The small molecule below binds the protein below.
Small molecule (SMILES): Nc1ccn([C@H]2CC[C@@H](COP(=O)(O)O)O2)c(=O)n1

Sequence of chain 1.J:
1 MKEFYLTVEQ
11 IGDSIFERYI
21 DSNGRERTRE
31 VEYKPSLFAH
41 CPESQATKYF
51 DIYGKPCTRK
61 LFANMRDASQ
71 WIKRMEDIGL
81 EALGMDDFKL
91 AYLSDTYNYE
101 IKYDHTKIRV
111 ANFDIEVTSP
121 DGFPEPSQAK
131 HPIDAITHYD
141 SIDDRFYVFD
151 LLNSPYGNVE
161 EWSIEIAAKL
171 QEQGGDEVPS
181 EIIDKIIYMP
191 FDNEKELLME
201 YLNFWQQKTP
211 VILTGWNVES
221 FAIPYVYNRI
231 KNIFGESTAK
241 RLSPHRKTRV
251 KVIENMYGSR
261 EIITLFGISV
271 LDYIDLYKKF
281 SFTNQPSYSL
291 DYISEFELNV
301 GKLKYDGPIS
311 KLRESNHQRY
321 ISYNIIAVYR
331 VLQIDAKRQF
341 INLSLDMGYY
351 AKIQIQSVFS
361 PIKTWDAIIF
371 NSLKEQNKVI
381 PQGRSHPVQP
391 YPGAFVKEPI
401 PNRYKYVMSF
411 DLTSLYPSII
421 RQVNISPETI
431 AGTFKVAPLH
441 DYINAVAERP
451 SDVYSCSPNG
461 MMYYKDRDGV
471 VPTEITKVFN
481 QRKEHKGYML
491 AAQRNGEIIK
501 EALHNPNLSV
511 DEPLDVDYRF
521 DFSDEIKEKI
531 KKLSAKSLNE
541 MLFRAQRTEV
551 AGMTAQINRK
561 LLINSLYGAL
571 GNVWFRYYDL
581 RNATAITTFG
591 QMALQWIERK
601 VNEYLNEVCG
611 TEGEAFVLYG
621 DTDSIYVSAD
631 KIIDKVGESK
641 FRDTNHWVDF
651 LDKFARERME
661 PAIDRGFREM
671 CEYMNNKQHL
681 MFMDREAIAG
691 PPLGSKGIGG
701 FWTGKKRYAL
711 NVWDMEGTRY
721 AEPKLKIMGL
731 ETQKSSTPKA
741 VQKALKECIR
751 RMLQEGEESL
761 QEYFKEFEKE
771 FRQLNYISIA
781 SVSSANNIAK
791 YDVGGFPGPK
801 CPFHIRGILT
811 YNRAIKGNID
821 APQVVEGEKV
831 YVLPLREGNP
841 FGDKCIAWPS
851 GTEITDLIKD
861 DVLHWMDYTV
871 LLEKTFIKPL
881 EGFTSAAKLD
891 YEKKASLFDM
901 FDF

Binding-site contacts:
Ligand atom C3' contacts residue CA1 of chain 1.DA at 4.4 Å.
Ligand atom C1' contacts residue DGP1 of chain 1.O at 4.3 Å.
Ligand atom C2' contacts residue THR622 of chain 1.J at 3.9 Å.
Ligand atom N3 contacts residue DGP1 of chain 1.O at 4.1 Å.
Ligand atom O4' contacts residue ASP621 of chain 1.J at 4.5 Å.
Ligand atom OP1 contacts residue TYR626 of chain 1.J at 4.2 Å.
Ligand atom C3' contacts residue DGP1 of chain 1.O at 3.6 Å.
Ligand atom C5' contacts residue ASP623 of chain 1.J at 4.2 Å.
Ligand atom C2 contacts residue DGP1 of chain 1.O at 4.1 Å.
Ligand atom P contacts residue MET728 of chain 1.J at 4.4 Å.
Ligand atom OP2 contacts residue TYR708 of chain 1.J at 4.4 Å.
Ligand atom C4' contacts residue ASP621 of chain 1.J at 4.2 Å.
Ligand atom C3' contacts residue THR622 of chain 1.J at 4.2 Å.
Ligand atom O2 contacts residue DGP1 of chain 1.O at 3.8 Å.
Ligand atom N1 contacts residue DGP1 of chain 1.O at 4.4 Å.
Ligand atom N4 contacts residue DGP1 of chain 1.O at 4.3 Å.
Ligand atom OP1 contacts residue TYR708 of chain 1.J at 2.6 Å (h-bond).
Ligand atom OP1 contacts residue MET728 of chain 1.J at 4.3 Å.
Ligand atom C4' contacts residue ASP623 of chain 1.J at 4.1 Å.
Ligand atom C2' contacts residue DGP1 of chain 1.O at 3.0 Å.
Ligand atom C5' contacts residue CA1 of chain 1.DA at 3.8 Å.
Ligand atom C4' contacts residue THR622 of chain 1.J at 4.3 Å.
Ligand atom O5' contacts residue ASP621 of chain 1.J at 4.2 Å.
Ligand atom C1' contacts residue THR622 of chain 1.J at 4.0 Å.
Ligand atom C3' contacts residue ASP623 of chain 1.J at 3.6 Å.
Ligand atom OP2 contacts residue MET728 of chain 1.J at 3.4 Å.
Ligand atom C4 contacts residue DGP1 of chain 1.O at 4.4 Å.
Ligand atom P contacts residue TYR708 of chain 1.J at 3.9 Å.